Sequence of chain 16.C:
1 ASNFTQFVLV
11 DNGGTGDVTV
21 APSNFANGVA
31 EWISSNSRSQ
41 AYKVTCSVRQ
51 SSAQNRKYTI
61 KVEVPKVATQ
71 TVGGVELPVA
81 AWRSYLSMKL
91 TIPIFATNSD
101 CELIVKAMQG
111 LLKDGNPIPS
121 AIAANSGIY

Binding-site contacts:
Ligand atom C5' contacts residue ARG49 of chain 16.D at 3.1 Å.
Ligand atom N7 contacts residue LYS61 of chain 16.C at 3.5 Å.
Ligand atom OP2 contacts residue TYR85 of chain 16.C at 2.9 Å (h-bond).
Ligand atom OP1 contacts residue SER52 of chain 16.D at 2.9 Å (h-bond).
Ligand atom OP2 contacts residue LYS57 of chain 16.D at 2.6 Å (salt-bridge).
Ligand atom N7 contacts residue TYR85 of chain 16.C at 3.6 Å.
Ligand atom P contacts residue LYS57 of chain 16.D at 3.2 Å.
Ligand atom N1 contacts residue SER47 of chain 16.C at 2.8 Å (h-bond).
Ligand atom OP2 contacts residue ASN55 of chain 16.D at 3.5 Å (h-bond).
Ligand atom C6 contacts residue THR45 of chain 16.C at 3.5 Å.
Ligand atom OP2 contacts residue LYS57 of chain 16.D at 3.2 Å (salt-bridge).
Ligand atom O3' contacts residue SER51 of chain 16.D at 3.4 Å.
Ligand atom OP1 contacts residue ARG49 of chain 16.D at 2.5 Å (salt-bridge).
Ligand atom C5 contacts residue TYR85 of chain 16.C at 3.7 Å (hydrophobic).
Ligand atom C8 contacts residue THR45 of chain 16.C at 3.6 Å.
Ligand atom C6 contacts residue TYR85 of chain 16.C at 3.7 Å (hydrophobic).
Ligand atom O5' contacts residue ARG49 of chain 16.D at 3.6 Å (salt-bridge).
Ligand atom OP1 contacts residue LYS89 of chain 16.D at 3.3 Å (salt-bridge).
Ligand atom O2' contacts residue GLU63 of chain 16.C at 3.6 Å.
Ligand atom P contacts residue ARG49 of chain 16.D at 3.2 Å.
Ligand atom P contacts residue LYS89 of chain 16.D at 3.4 Å.
Ligand atom C5' contacts residue TYR85 of chain 16.C at 3.7 Å (hydrophobic).
Ligand atom N6 contacts residue THR45 of chain 16.C at 2.9 Å (h-bond).
Ligand atom C5 contacts residue THR45 of chain 16.C at 3.2 Å.
Ligand atom N6 contacts residue THR59 of chain 16.C at 2.9 Å (h-bond).
Ligand atom OP1 contacts residue SER51 of chain 16.D at 2.8 Å (h-bond).
Ligand atom N7 contacts residue THR45 of chain 16.C at 2.5 Å (h-bond).
Ligand atom OP2 contacts residue LYS43 of chain 16.C at 3.0 Å (salt-bridge).
Ligand atom OP2 contacts residue LYS89 of chain 16.D at 3.5 Å (salt-bridge).
Ligand atom OP1 contacts residue LYS57 of chain 16.D at 2.8 Å.
Ligand atom C8 contacts residue TYR85 of chain 16.C at 3.7 Å (hydrophobic).
Ligand atom P contacts residue SER51 of chain 16.D at 3.4 Å.
Ligand atom OP2 contacts residue SER51 of chain 16.D at 3.5 Å (h-bond).
Ligand atom OP2 contacts residue LYS89 of chain 16.D at 3.4 Å (salt-bridge).
Ligand atom N6 contacts residue THR91 of chain 16.D at 3.4 Å (h-bond).
Ligand atom N1 contacts residue THR59 of chain 16.C at 3.5 Å.
Ligand atom C2 contacts residue SER47 of chain 16.C at 3.2 Å.
Ligand atom O5' contacts residue LYS57 of chain 16.D at 3.1 Å (salt-bridge).
Ligand atom OP1 contacts residue ASN55 of chain 16.D at 3.4 Å (h-bond).
Ligand atom O3' contacts residue ARG49 of chain 16.D at 3.0 Å (salt-bridge).

The small molecule below binds the protein below.
Small molecule (SMILES): Nc1ccn([C@@H]2O[C@H](CO[P](=O)(O)O[C@H]3[C@@H](O)[C@H](n4cnc5c(N)ncnc54)O[C@@H]3CO[P](=O)(O)O[C@H]3[C@@H](O)[C@H](n4cnc5c(=O)nc(N)[nH]c54)O[C@@H]3CO[P](=O)(O)O[C@H]3[C@@H](O)[C@H](n4cnc5c(N)ncnc54)O[C@@H]3CO[P](=O)(O)O[C@H]3[C@@H](O)[C@H](n4cnc5c(N)ncnc54)O[C@@H]3CO[P](=O)(O)O[C@H]3[C@@H](O)[C@H](n4ccc(=O)[nH]c4=O)O[C@@H]3CO[P](=O)(O)O[C@H]3[C@@H](O)[C@H](n4ccc(N)nc4=O)O[C@@H]3CO[P](=O)(O)O[C@H]3[C@@H](O)[C@H](n4ccc(=O)[nH]c4=O)O[C@@H]3CO[P](=O)(O)O[C@H]3[C@@H](O)[C@H](n4cnc5c(=O)nc(N)[nH]c54)O[C@@H]3COPO)[C@@H](O)[C@H]2O)c(=O)n1

Sequence of chain 16.D:
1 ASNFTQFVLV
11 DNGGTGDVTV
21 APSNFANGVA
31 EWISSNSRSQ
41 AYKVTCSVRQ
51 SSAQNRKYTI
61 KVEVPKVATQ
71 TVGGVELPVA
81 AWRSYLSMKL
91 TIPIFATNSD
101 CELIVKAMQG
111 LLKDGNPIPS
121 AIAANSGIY